Sequence of chain 1.A:
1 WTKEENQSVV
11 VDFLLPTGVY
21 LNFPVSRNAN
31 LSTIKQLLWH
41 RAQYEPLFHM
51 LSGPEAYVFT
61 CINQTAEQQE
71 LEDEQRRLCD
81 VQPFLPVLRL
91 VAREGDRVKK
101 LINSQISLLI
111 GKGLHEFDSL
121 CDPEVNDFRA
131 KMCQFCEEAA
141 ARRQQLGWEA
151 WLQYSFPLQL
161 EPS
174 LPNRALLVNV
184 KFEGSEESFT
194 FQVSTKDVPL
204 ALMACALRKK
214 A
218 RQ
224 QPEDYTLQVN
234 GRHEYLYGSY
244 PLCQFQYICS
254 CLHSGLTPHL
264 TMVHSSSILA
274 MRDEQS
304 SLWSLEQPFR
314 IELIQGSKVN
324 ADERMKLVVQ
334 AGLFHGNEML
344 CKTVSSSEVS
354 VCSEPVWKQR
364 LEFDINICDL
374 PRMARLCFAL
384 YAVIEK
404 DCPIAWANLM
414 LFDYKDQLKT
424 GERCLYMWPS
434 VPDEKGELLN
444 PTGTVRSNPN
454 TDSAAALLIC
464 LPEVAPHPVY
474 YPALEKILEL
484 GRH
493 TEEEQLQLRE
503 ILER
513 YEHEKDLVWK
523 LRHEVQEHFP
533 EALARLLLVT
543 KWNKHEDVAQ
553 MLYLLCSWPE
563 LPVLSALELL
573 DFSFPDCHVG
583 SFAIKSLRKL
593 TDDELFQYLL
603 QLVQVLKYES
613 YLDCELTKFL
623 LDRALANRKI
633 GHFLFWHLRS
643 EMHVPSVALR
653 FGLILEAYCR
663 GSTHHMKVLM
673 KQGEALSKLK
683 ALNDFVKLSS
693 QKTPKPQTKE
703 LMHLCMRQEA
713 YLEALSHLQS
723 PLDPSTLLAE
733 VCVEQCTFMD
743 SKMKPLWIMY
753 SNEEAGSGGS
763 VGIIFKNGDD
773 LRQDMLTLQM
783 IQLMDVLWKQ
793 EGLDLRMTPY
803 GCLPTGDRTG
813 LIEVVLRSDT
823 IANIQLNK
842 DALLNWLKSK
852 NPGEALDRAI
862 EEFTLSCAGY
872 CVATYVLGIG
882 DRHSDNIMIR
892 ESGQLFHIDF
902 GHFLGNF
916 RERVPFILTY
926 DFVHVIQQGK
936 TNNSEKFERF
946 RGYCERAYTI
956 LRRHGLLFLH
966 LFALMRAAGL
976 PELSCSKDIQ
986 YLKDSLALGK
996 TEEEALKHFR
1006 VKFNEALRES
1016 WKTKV

A small-molecule ligand and the protein it binds are described below.
Small molecule (SMILES): CCn1c(-c2cnc(C)nc2)nc2c(N[C@H]3CCN(C(=O)C4CC4)C3)ncnc21

Binding-site contacts:
Ligand atom N27 contacts residue TRP749 of chain 1.A at 3.5 Å.
Ligand atom C9 contacts residue ASP776 of chain 1.A at 3.7 Å.
Ligand atom C5 contacts residue ILE899 of chain 1.A at 4.0 Å (hydrophobic).
Ligand atom C11 contacts residue TYR802 of chain 1.A at 3.5 Å (hydrophobic).
Ligand atom N12 contacts residue ILE899 of chain 1.A at 3.9 Å.
Ligand atom N7 contacts residue ILE814 of chain 1.A at 4.0 Å.
Ligand atom C25 contacts residue THR739 of chain 1.A at 3.9 Å.
Ligand atom N29 contacts residue VAL817 of chain 1.A at 3.4 Å (h-bond).
Ligand atom C14 contacts residue TRP749 of chain 1.A at 3.7 Å (hydrophobic).
Ligand atom C9 contacts residue ASP900 of chain 1.A at 3.7 Å.
Ligand atom C13 contacts residue MET889 of chain 1.A at 4.0 Å (hydrophobic).
Ligand atom C28 contacts residue SER820 of chain 1.A at 3.8 Å.
Ligand atom C8 contacts residue ILE814 of chain 1.A at 3.7 Å (hydrophobic).
Ligand atom C23 contacts residue MET741 of chain 1.A at 3.8 Å (hydrophobic).
Ligand atom C23 contacts residue TRP749 of chain 1.A at 3.9 Å (hydrophobic).
Ligand atom C16 contacts residue MET889 of chain 1.A at 4.1 Å (hydrophobic).
Ligand atom O22 contacts residue MET741 of chain 1.A at 3.6 Å.
Ligand atom C1 contacts residue ILE899 of chain 1.A at 4.0 Å (hydrophobic).
Ligand atom N27 contacts residue MET889 of chain 1.A at 3.7 Å.
Ligand atom C1 contacts residue GLU815 of chain 1.A at 3.6 Å.
Ligand atom C1 contacts residue TYR802 of chain 1.A at 3.5 Å (hydrophobic).
Ligand atom N15 contacts residue MET889 of chain 1.A at 4.0 Å.
Ligand atom C14 contacts residue MET889 of chain 1.A at 3.7 Å (hydrophobic).
Ligand atom C18 contacts residue THR822 of chain 1.A at 4.0 Å.
Ligand atom C4 contacts residue ILE899 of chain 1.A at 4.1 Å (hydrophobic).
Ligand atom N3 contacts residue ILE766 of chain 1.A at 3.8 Å.
Ligand atom C9 contacts residue ILE814 of chain 1.A at 3.8 Å (hydrophobic).
Ligand atom C1 contacts residue VAL817 of chain 1.A at 3.5 Å (hydrophobic).
Ligand atom C4 contacts residue ILE766 of chain 1.A at 3.8 Å (hydrophobic).
Ligand atom N10 contacts residue ILE899 of chain 1.A at 4.0 Å.
Ligand atom C28 contacts residue TRP749 of chain 1.A at 3.6 Å (hydrophobic).
Ligand atom N10 contacts residue ASP900 of chain 1.A at 3.7 Å.
Ligand atom C11 contacts residue ILE899 of chain 1.A at 3.7 Å (hydrophobic).
Ligand atom C28 contacts residue VAL817 of chain 1.A at 3.5 Å (hydrophobic).
Ligand atom C21 contacts residue MET741 of chain 1.A at 3.7 Å (hydrophobic).
Ligand atom N10 contacts residue TYR802 of chain 1.A at 3.5 Å (h-bond).
Ligand atom C6 contacts residue MET741 of chain 1.A at 4.0 Å (hydrophobic).
Ligand atom C26 contacts residue TRP749 of chain 1.A at 3.9 Å (hydrophobic).
Ligand atom C2 contacts residue GLU815 of chain 1.A at 3.2 Å.
Ligand atom C1 contacts residue PHE897 of chain 1.A at 4.0 Å (hydrophobic).